Sequence of chain 3.A:
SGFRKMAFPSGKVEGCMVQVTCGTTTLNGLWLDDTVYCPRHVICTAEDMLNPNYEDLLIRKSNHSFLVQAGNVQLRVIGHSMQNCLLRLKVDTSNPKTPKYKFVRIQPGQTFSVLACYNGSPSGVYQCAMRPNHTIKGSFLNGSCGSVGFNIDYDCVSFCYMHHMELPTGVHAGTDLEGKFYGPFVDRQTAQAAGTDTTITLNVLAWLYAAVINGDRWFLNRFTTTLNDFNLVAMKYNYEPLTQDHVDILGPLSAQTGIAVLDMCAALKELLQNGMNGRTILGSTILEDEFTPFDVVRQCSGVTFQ

Binding-site contacts:
Ligand atom C20 contacts residue HIS163 of chain 3.A at 3.7 Å.
Ligand atom C11 contacts residue MET49 of chain 3.A at 3.7 Å (hydrophobic).
Ligand atom O01 contacts residue ASN142 of chain 3.A at 3.2 Å.
Ligand atom C25 contacts residue GLN189 of chain 3.A at 3.6 Å.
Ligand atom N19 contacts residue HIS163 of chain 3.A at 2.8 Å (h-bond).
Ligand atom C18 contacts residue PHE140 of chain 3.A at 3.5 Å (hydrophobic).
Ligand atom N19 contacts residue SER144 of chain 3.A at 3.6 Å (h-bond).
Ligand atom C10 contacts residue ASP187 of chain 3.A at 3.9 Å.
Ligand atom N33 contacts residue CYS145 of chain 3.A at 3.6 Å.
Ligand atom C11 contacts residue ARG188 of chain 3.A at 3.8 Å.
Ligand atom N33 contacts residue GLY143 of chain 3.A at 3.5 Å (h-bond).
Ligand atom C18 contacts residue GLU166 of chain 3.A at 3.9 Å.
Ligand atom C20 contacts residue GLU166 of chain 3.A at 3.7 Å.
Ligand atom N31 contacts residue THR25 of chain 3.A at 3.9 Å.
Ligand atom N19 contacts residue GLU166 of chain 3.A at 3.9 Å.
Ligand atom C26 contacts residue GLN189 of chain 3.A at 3.1 Å.
Ligand atom C10 contacts residue MET165 of chain 3.A at 3.4 Å (hydrophobic).
Ligand atom C10 contacts residue HIS41 of chain 3.A at 3.8 Å.
Ligand atom C13 contacts residue CYS145 of chain 3.A at 3.8 Å (hydrophobic).
Ligand atom C27 contacts residue GLN189 of chain 3.A at 3.6 Å.
Ligand atom C12 contacts residue HIS41 of chain 3.A at 3.8 Å.
Ligand atom C12 contacts residue HIS164 of chain 3.A at 3.7 Å.
Ligand atom C09 contacts residue MET49 of chain 3.A at 3.5 Å (hydrophobic).
Ligand atom C16 contacts residue ASN142 of chain 3.A at 3.4 Å.
Ligand atom C14 contacts residue ASN142 of chain 3.A at 3.9 Å.
Ligand atom C02 contacts residue CYS145 of chain 3.A at 3.7 Å (hydrophobic).
Ligand atom C23 contacts residue GLU166 of chain 3.A at 3.7 Å.
Ligand atom O28 contacts residue GLU166 of chain 3.A at 3.0 Å (salt-bridge).
Ligand atom C17 contacts residue LEU141 of chain 3.A at 3.6 Å (hydrophobic).
Ligand atom C18 contacts residue LEU141 of chain 3.A at 3.7 Å (hydrophobic).
Ligand atom C11 contacts residue GLN189 of chain 3.A at 3.6 Å.
Ligand atom C29 contacts residue CYS145 of chain 3.A at 3.5 Å (hydrophobic).
Ligand atom O01 contacts residue GLY143 of chain 3.A at 3.0 Å (h-bond).
Ligand atom C18 contacts residue HIS163 of chain 3.A at 3.5 Å.
Ligand atom C17 contacts residue PHE140 of chain 3.A at 3.6 Å (hydrophobic).
Ligand atom C17 contacts residue GLU166 of chain 3.A at 3.6 Å.
Ligand atom C32 contacts residue THR26 of chain 3.A at 3.7 Å.
Ligand atom C13 contacts residue HIS164 of chain 3.A at 3.4 Å.
Ligand atom C18 contacts residue SER144 of chain 3.A at 3.5 Å.
Ligand atom O28 contacts residue MET165 of chain 3.A at 3.7 Å.

A protein and the small-molecule ligand that binds it are described below.
Small molecule (SMILES): CC(C)(C)c1ccc(N(C(=O)c2c[nH]cn2)[C@@H](C(=O)NC2CCCC2)c2cccnc2)cc1